A protein and the small-molecule ligand that binds it are described below.
Small molecule (SMILES): CC(=O)N[C@@H]1[C@@H](O)[C@H](O)[C@@H](CO)O[C@H]1O

Binding-site contacts:
Ligand atom O6 contacts residue THR261 of chain 1.A at 3.2 Å.
Ligand atom C1 contacts residue THR261 of chain 1.A at 4.0 Å.
Ligand atom N2 contacts residue ASN259 of chain 1.A at 2.8 Å (h-bond).
Ligand atom C7 contacts residue ASN259 of chain 1.A at 3.0 Å.
Ligand atom C8 contacts residue ASN259 of chain 1.A at 4.1 Å.
Ligand atom O6 contacts residue LYS269 of chain 1.A at 4.4 Å.
Ligand atom C8 contacts residue THR255 of chain 1.A at 3.7 Å.
Ligand atom O3 contacts residue ASN259 of chain 1.A at 4.1 Å.
Ligand atom C5 contacts residue THR261 of chain 1.A at 3.9 Å.
Ligand atom C1 contacts residue ASN259 of chain 1.A at 1.5 Å.
Ligand atom O7 contacts residue ASN259 of chain 1.A at 3.1 Å (h-bond).
Ligand atom O5 contacts residue THR261 of chain 1.A at 3.1 Å (h-bond).
Ligand atom O7 contacts residue GLN256 of chain 1.A at 3.2 Å.
Ligand atom C2 contacts residue ASN259 of chain 1.A at 2.0 Å.
Ligand atom C6 contacts residue THR261 of chain 1.A at 3.5 Å.
Ligand atom C8 contacts residue GLN256 of chain 1.A at 3.6 Å.
Ligand atom O5 contacts residue ASN259 of chain 1.A at 2.4 Å (h-bond).
Ligand atom C4 contacts residue ASN259 of chain 1.A at 3.6 Å.
Ligand atom C5 contacts residue ASN259 of chain 1.A at 3.5 Å.
Ligand atom C7 contacts residue GLN256 of chain 1.A at 3.9 Å.
Ligand atom C3 contacts residue ASN259 of chain 1.A at 3.3 Å.

Sequence of chain 1.A:
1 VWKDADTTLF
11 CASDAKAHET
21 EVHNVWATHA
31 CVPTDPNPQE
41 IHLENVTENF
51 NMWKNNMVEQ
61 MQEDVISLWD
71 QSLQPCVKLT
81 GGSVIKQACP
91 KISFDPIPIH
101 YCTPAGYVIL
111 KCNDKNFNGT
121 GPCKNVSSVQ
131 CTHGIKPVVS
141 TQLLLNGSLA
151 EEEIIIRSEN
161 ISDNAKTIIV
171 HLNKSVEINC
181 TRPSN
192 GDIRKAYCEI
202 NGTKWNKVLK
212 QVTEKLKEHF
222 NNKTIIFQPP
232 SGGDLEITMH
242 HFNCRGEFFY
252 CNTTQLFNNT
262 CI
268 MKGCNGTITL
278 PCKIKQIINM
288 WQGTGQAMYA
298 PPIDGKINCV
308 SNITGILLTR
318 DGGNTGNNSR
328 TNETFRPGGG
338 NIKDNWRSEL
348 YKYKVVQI